The small molecule below binds the protein below.
Small molecule (SMILES): Oc1cc(Cl)ccc1Oc1ccc(Cl)cc1Cl

Sequence of chain 1.E:
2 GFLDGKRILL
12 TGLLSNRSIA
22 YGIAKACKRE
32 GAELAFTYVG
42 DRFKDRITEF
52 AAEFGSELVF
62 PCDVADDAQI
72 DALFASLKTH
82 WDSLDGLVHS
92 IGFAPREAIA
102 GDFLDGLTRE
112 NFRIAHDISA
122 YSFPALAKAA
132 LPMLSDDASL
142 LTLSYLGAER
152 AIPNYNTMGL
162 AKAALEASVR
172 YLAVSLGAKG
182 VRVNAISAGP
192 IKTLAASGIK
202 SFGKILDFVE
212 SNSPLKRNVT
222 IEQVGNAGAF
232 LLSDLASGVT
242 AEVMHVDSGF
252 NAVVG

Binding-site contacts:
Ligand atom C4 contacts residue NAD1 of chain 1.Z at 3.3 Å.
Ligand atom C9 contacts residue ALA196 of chain 1.E at 3.5 Å (hydrophobic).
Ligand atom C10 contacts residue MET159 of chain 1.E at 3.9 Å (hydrophobic).
Ligand atom C13 contacts residue ILE200 of chain 1.E at 3.8 Å (hydrophobic).
Ligand atom C1 contacts residue TYR156 of chain 1.E at 3.5 Å (hydrophobic).
Ligand atom C10 contacts residue GLY93 of chain 1.E at 3.6 Å.
Ligand atom CL15 contacts residue PHE94 of chain 1.E at 4.0 Å.
Ligand atom C12 contacts residue ILE100 of chain 1.E at 3.9 Å (hydrophobic).
Ligand atom C5 contacts residue NAD1 of chain 1.Z at 3.3 Å.
Ligand atom C9 contacts residue MET159 of chain 1.E at 4.1 Å (hydrophobic).
Ligand atom O7 contacts residue ALA196 of chain 1.E at 3.9 Å.
Ligand atom C4 contacts residue ILE200 of chain 1.E at 4.0 Å (hydrophobic).
Ligand atom CL16 contacts residue NAD1 of chain 1.Z at 3.4 Å.
Ligand atom CL14 contacts residue PHE203 of chain 1.E at 3.8 Å.
Ligand atom C3 contacts residue NAD1 of chain 1.Z at 3.1 Å.
Ligand atom C6 contacts residue TYR156 of chain 1.E at 3.6 Å (hydrophobic).
Ligand atom C8 contacts residue ALA196 of chain 1.E at 3.6 Å (hydrophobic).
Ligand atom C10 contacts residue PHE94 of chain 1.E at 3.9 Å (hydrophobic).
Ligand atom C10 contacts residue ALA196 of chain 1.E at 4.0 Å (hydrophobic).
Ligand atom O17 contacts residue LYS163 of chain 1.E at 4.0 Å.
Ligand atom O17 contacts residue TYR156 of chain 1.E at 2.7 Å (h-bond).
Ligand atom O17 contacts residue NAD1 of chain 1.Z at 2.6 Å (h-bond).
Ligand atom C8 contacts residue NAD1 of chain 1.Z at 4.0 Å.
Ligand atom C3 contacts residue PHE203 of chain 1.E at 3.8 Å (hydrophobic).
Ligand atom O7 contacts residue NAD1 of chain 1.Z at 3.3 Å.
Ligand atom C3 contacts residue ALA197 of chain 1.E at 4.0 Å (hydrophobic).
Ligand atom CL16 contacts residue GLY93 of chain 1.E at 3.3 Å.
Ligand atom C6 contacts residue NAD1 of chain 1.Z at 3.4 Å.
Ligand atom C4 contacts residue ALA197 of chain 1.E at 3.9 Å (hydrophobic).
Ligand atom C9 contacts residue GLY93 of chain 1.E at 4.0 Å.
Ligand atom CL16 contacts residue ALA196 of chain 1.E at 3.7 Å.
Ligand atom C2 contacts residue ILE200 of chain 1.E at 3.8 Å (hydrophobic).
Ligand atom CL14 contacts residue NAD1 of chain 1.Z at 3.5 Å.
Ligand atom CL15 contacts residue ALA95 of chain 1.E at 3.3 Å.
Ligand atom C2 contacts residue NAD1 of chain 1.Z at 3.4 Å.
Ligand atom C3 contacts residue ILE200 of chain 1.E at 3.7 Å (hydrophobic).
Ligand atom C1 contacts residue TYR146 of chain 1.E at 3.9 Å (hydrophobic).
Ligand atom CL15 contacts residue ILE100 of chain 1.E at 3.5 Å.
Ligand atom C1 contacts residue NAD1 of chain 1.Z at 3.5 Å.
Ligand atom CL14 contacts residue TYR146 of chain 1.E at 3.3 Å.